A protein and the small-molecule ligand that binds it are described below.
Small molecule (SMILES): CC(C)C[C@H](NC(=O)CNC(=O)[C@@H]1CCCN1C(=O)[C@@H]1CCCN1C(=O)[C@@H]1CCCN1C(=O)[C@H](C)N)C(=O)N[C@H](C=O)CO

Binding-site contacts:
Ligand atom CG contacts residue TRP39 of chain 1.A at 3.6 Å (hydrophobic).
Ligand atom CG contacts residue TYR20 of chain 1.A at 3.4 Å (hydrophobic).
Ligand atom CA contacts residue TYR44 of chain 1.A at 3.7 Å (hydrophobic).
Ligand atom N contacts residue HIS28 of chain 1.A at 3.9 Å.
Ligand atom C contacts residue TRP39 of chain 1.A at 3.8 Å (hydrophobic).
Ligand atom O contacts residue ASP22 of chain 1.A at 3.4 Å.
Ligand atom CG contacts residue PHE45 of chain 1.A at 3.8 Å (hydrophobic).
Ligand atom CA contacts residue TRP39 of chain 1.A at 3.6 Å (hydrophobic).
Ligand atom CA contacts residue TYR44 of chain 1.A at 4.1 Å (hydrophobic).
Ligand atom C contacts residue HIS28 of chain 1.A at 3.8 Å.
Ligand atom CD2 contacts residue LEU49 of chain 1.A at 4.0 Å (hydrophobic).
Ligand atom CG contacts residue TYR44 of chain 1.A at 3.7 Å (hydrophobic).
Ligand atom CB contacts residue TYR20 of chain 1.A at 3.3 Å (hydrophobic).
Ligand atom CG contacts residue HIS28 of chain 1.A at 4.0 Å.
Ligand atom CG contacts residue PHE31 of chain 1.A at 3.9 Å (hydrophobic).
Ligand atom CB contacts residue HIS28 of chain 1.A at 3.7 Å.
Ligand atom N contacts residue TYR44 of chain 1.A at 3.9 Å.
Ligand atom CD1 contacts residue PHE45 of chain 1.A at 3.8 Å (hydrophobic).
Ligand atom C contacts residue TYR20 of chain 1.A at 3.5 Å (hydrophobic).
Ligand atom CD contacts residue TYR20 of chain 1.A at 3.3 Å (hydrophobic).
Ligand atom C contacts residue ASP22 of chain 1.A at 4.0 Å.
Ligand atom CB contacts residue TYR44 of chain 1.A at 3.8 Å (hydrophobic).
Ligand atom C contacts residue TRP39 of chain 1.A at 4.1 Å (hydrophobic).
Ligand atom N contacts residue TYR20 of chain 1.A at 3.2 Å (h-bond).
Ligand atom N contacts residue TYR44 of chain 1.A at 4.0 Å.
Ligand atom CD2 contacts residue ASP22 of chain 1.A at 3.8 Å.
Ligand atom CG contacts residue TYR20 of chain 1.A at 3.9 Å (hydrophobic).
Ligand atom CB contacts residue TRP39 of chain 1.A at 3.7 Å (hydrophobic).
Ligand atom O contacts residue TYR20 of chain 1.A at 2.5 Å (h-bond).
Ligand atom CD contacts residue TRP39 of chain 1.A at 3.8 Å (hydrophobic).
Ligand atom O contacts residue HIS28 of chain 1.A at 3.6 Å.
Ligand atom CA contacts residue TYR20 of chain 1.A at 3.7 Å (hydrophobic).
Ligand atom O contacts residue TRP39 of chain 1.A at 2.9 Å (h-bond).
Ligand atom O contacts residue TRP39 of chain 1.A at 4.0 Å.
Ligand atom C contacts residue TYR44 of chain 1.A at 4.1 Å (hydrophobic).
Ligand atom CA contacts residue HIS28 of chain 1.A at 3.8 Å.
Ligand atom CD contacts residue TYR44 of chain 1.A at 3.5 Å (hydrophobic).
Ligand atom CA contacts residue ASP22 of chain 1.A at 3.8 Å.
Ligand atom CD1 contacts residue TYR20 of chain 1.A at 3.8 Å (hydrophobic).
Ligand atom N contacts residue TRP39 of chain 1.A at 3.5 Å (h-bond).

Sequence of chain 1.A:
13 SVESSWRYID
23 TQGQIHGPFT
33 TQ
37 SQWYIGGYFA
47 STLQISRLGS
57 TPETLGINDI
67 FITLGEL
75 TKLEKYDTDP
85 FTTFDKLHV